Sequence of chain 2.B:
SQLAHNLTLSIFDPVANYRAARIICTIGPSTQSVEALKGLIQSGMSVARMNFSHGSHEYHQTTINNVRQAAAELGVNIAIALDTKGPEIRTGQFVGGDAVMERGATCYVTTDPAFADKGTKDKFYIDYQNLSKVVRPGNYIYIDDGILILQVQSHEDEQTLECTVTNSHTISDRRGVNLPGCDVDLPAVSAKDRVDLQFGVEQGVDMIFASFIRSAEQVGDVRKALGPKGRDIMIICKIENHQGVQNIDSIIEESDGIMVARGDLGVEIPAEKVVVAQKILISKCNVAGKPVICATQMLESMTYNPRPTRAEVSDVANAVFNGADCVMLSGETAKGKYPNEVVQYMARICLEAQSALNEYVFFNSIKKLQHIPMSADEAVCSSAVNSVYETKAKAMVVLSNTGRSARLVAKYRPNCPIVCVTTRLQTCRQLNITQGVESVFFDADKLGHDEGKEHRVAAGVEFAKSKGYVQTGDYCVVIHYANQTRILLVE

A protein and the small-molecule ligand that binds it are described below.
Small molecule (SMILES): O=C([O-])C(=O)[O-]

Binding-site contacts:
Ligand atom O2 contacts residue LYS239 of chain 2.B at 3.1 Å (salt-bridge).
Ligand atom O3 contacts residue ASP265 of chain 2.B at 4.0 Å.
Ligand atom C2 contacts residue ASP265 of chain 2.B at 4.1 Å.
Ligand atom O1 contacts residue ALA262 of chain 2.B at 3.8 Å.
Ligand atom O4 contacts residue MG1 of chain 2.K at 2.2 Å.
Ligand atom C2 contacts residue GLU241 of chain 2.B at 3.5 Å.
Ligand atom O3 contacts residue ATP1 of chain 2.N at 3.5 Å (h-bond).
Ligand atom O3 contacts residue THR297 of chain 2.B at 2.4 Å (h-bond).
Ligand atom O2 contacts residue ARG50 of chain 2.B at 3.7 Å.
Ligand atom C2 contacts residue LYS239 of chain 2.B at 3.2 Å.
Ligand atom C1 contacts residue ALA262 of chain 2.B at 3.3 Å (hydrophobic).
Ligand atom O1 contacts residue MG1 of chain 2.K at 3.6 Å.
Ligand atom C1 contacts residue MG1 of chain 2.K at 3.9 Å.
Ligand atom O2 contacts residue THR297 of chain 2.B at 4.1 Å.
Ligand atom C1 contacts residue ASP265 of chain 2.B at 3.6 Å.
Ligand atom O2 contacts residue ATP1 of chain 2.N at 3.2 Å (h-bond).
Ligand atom C1 contacts residue GLY264 of chain 2.B at 3.9 Å.
Ligand atom O4 contacts residue ATP1 of chain 2.N at 2.7 Å (h-bond).
Ligand atom C1 contacts residue MG1 of chain 2.J at 3.9 Å.
Ligand atom O3 contacts residue GLY264 of chain 2.B at 3.2 Å (h-bond).
Ligand atom O3 contacts residue ARG263 of chain 2.B at 3.8 Å.
Ligand atom O4 contacts residue ALA262 of chain 2.B at 3.6 Å.
Ligand atom C2 contacts residue ATP1 of chain 2.N at 3.1 Å.
Ligand atom O1 contacts residue GLU241 of chain 2.B at 2.9 Å (salt-bridge).
Ligand atom O1 contacts residue ASP146 of chain 2.B at 4.0 Å.
Ligand atom C2 contacts residue ALA262 of chain 2.B at 3.2 Å (hydrophobic).
Ligand atom O1 contacts residue ASP265 of chain 2.B at 2.6 Å (salt-bridge).
Ligand atom O3 contacts residue ALA262 of chain 2.B at 3.7 Å.
Ligand atom O3 contacts residue MG1 of chain 2.J at 3.4 Å.
Ligand atom O4 contacts residue GLU241 of chain 2.B at 2.7 Å (salt-bridge).
Ligand atom C1 contacts residue ATP1 of chain 2.N at 3.3 Å.
Ligand atom O1 contacts residue ATP1 of chain 2.N at 3.1 Å (h-bond).
Ligand atom C1 contacts residue THR297 of chain 2.B at 3.7 Å.
Ligand atom O4 contacts residue LYS239 of chain 2.B at 2.5 Å (salt-bridge).
Ligand atom O1 contacts residue GLY264 of chain 2.B at 3.8 Å.
Ligand atom C2 contacts residue MG1 of chain 2.K at 3.3 Å.
Ligand atom O2 contacts residue ALA262 of chain 2.B at 3.5 Å.
Ligand atom O2 contacts residue MET260 of chain 2.B at 4.1 Å.
Ligand atom O4 contacts residue ASP265 of chain 2.B at 3.6 Å (salt-bridge).
Ligand atom C1 contacts residue GLU241 of chain 2.B at 3.5 Å.